Sequence of chain 1.D:
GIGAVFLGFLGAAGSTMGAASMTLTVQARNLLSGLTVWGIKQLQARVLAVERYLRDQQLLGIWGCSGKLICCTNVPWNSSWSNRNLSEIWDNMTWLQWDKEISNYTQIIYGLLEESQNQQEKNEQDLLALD

Binding-site contacts:
Ligand atom O7 contacts residue ASN126 of chain 1.D at 2.5 Å (h-bond).
Ligand atom C2 contacts residue ASN126 of chain 1.D at 2.5 Å.
Ligand atom C8 contacts residue ASN126 of chain 1.D at 4.3 Å.
Ligand atom N2 contacts residue ASN126 of chain 1.D at 3.0 Å (h-bond).
Ligand atom O7 contacts residue TYR127 of chain 1.D at 3.8 Å.
Ligand atom C7 contacts residue ASN126 of chain 1.D at 3.0 Å.
Ligand atom C4 contacts residue ASN126 of chain 1.D at 4.2 Å.
Ligand atom C5 contacts residue ASN126 of chain 1.D at 3.6 Å.
Ligand atom C8 contacts residue GLU123 of chain 1.D at 4.0 Å.
Ligand atom C1 contacts residue ASN126 of chain 1.D at 1.4 Å.
Ligand atom O5 contacts residue ASN126 of chain 1.D at 2.3 Å (h-bond).
Ligand atom C3 contacts residue ASN126 of chain 1.D at 3.8 Å.

This small molecule binds to this protein.
Small molecule (SMILES): CC(=O)N[C@@H]1[C@@H](O)[C@H](O)[C@@H](CO)O[C@H]1O